Binding-site contacts:
Ligand atom S2 contacts residue TRP205 of chain 1.A at 3.5 Å.
Ligand atom O4 contacts residue TYR85 of chain 1.A at 3.7 Å.
Ligand atom C7 contacts residue THR84 of chain 1.A at 3.4 Å.
Ligand atom C50 contacts residue GLY206 of chain 1.A at 3.0 Å.
Ligand atom C8 contacts residue TRP205 of chain 1.A at 3.4 Å (hydrophobic).
Ligand atom O3 contacts residue GLY206 of chain 1.A at 3.3 Å (h-bond).
Ligand atom CL1 contacts residue TRP205 of chain 1.A at 3.7 Å.
Ligand atom C3 contacts residue ASP179 of chain 1.A at 3.7 Å.
Ligand atom C24 contacts residue TYR85 of chain 1.A at 3.6 Å (hydrophobic).
Ligand atom N3 contacts residue PHE162 of chain 1.A at 3.8 Å.
Ligand atom CL1 contacts residue VAL203 of chain 1.A at 3.7 Å.
Ligand atom C13 contacts residue GLY206 of chain 1.A at 3.6 Å.
Ligand atom C1 contacts residue TRP205 of chain 1.A at 3.5 Å (hydrophobic).
Ligand atom C3 contacts residue ALA180 of chain 1.A at 3.3 Å (hydrophobic).
Ligand atom CL1 contacts residue GLY216 of chain 1.A at 3.6 Å.
Ligand atom C26 contacts residue PHE162 of chain 1.A at 3.8 Å (hydrophobic).
Ligand atom C7 contacts residue PHE162 of chain 1.A at 3.8 Å (hydrophobic).
Ligand atom C5 contacts residue GLY208 of chain 1.A at 3.8 Å.
Ligand atom O2 contacts residue GLN182 of chain 1.A at 3.2 Å.
Ligand atom C4 contacts residue GLY206 of chain 1.A at 3.8 Å.
Ligand atom C12 contacts residue GLY206 of chain 1.A at 3.1 Å.
Ligand atom O3 contacts residue TRP205 of chain 1.A at 3.3 Å.
Ligand atom C2 contacts residue ASP179 of chain 1.A at 3.4 Å.
Ligand atom N2 contacts residue GLY206 of chain 1.A at 3.1 Å (h-bond).
Ligand atom O4 contacts residue LYS82 of chain 1.A at 3.5 Å (salt-bridge).
Ligand atom CL1 contacts residue ILE217 of chain 1.A at 3.4 Å.
Ligand atom C1 contacts residue ALA180 of chain 1.A at 3.7 Å (hydrophobic).
Ligand atom C14 contacts residue GLY206 of chain 1.A at 3.3 Å.
Ligand atom F1 contacts residue GLU207 of chain 1.A at 3.8 Å.
Ligand atom C8 contacts residue PHE162 of chain 1.A at 3.8 Å (hydrophobic).
Ligand atom C2 contacts residue GLY216 of chain 1.A at 3.6 Å.
Ligand atom F1 contacts residue GLY206 of chain 1.A at 3.3 Å.
Ligand atom S2 contacts residue VAL203 of chain 1.A at 3.7 Å.
Ligand atom C3 contacts residue GLY208 of chain 1.A at 3.5 Å.
Ligand atom C26 contacts residue TRP205 of chain 1.A at 3.8 Å (hydrophobic).
Ligand atom C28 contacts residue TYR85 of chain 1.A at 3.8 Å (hydrophobic).
Ligand atom C7 contacts residue GLU83 of chain 1.A at 3.5 Å.
Ligand atom CL1 contacts residue TYR218 of chain 1.A at 3.6 Å.
Ligand atom O1 contacts residue CYS209 of chain 1.A at 3.8 Å.
Ligand atom C2 contacts residue ALA180 of chain 1.A at 3.6 Å (hydrophobic).

Sequence of chain 1.A:
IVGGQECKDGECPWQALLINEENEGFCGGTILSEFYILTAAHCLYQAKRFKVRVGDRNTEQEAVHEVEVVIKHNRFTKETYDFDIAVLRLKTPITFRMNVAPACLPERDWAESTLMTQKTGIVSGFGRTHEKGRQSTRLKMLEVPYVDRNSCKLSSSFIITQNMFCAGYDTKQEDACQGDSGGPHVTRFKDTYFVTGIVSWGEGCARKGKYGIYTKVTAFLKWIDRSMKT

The protein below binds the small molecule below.
Small molecule (SMILES): CN(C)C(=O)c1ccc(N2CC[C@H](NS(=O)(=O)/C=C/c3ccc(Cl)s3)C2=O)c(F)c1